Binding-site contacts:
Ligand atom C3 contacts residue ASN205 of chain 1.E at 3.8 Å.
Ligand atom C5 contacts residue ASN205 of chain 1.E at 3.6 Å.
Ligand atom C8 contacts residue GLU204 of chain 1.E at 4.3 Å.
Ligand atom N2 contacts residue ASN205 of chain 1.E at 2.9 Å (h-bond).
Ligand atom O6 contacts residue ASN167 of chain 1.E at 4.1 Å.
Ligand atom C1 contacts residue ASN167 of chain 1.E at 3.7 Å.
Ligand atom C7 contacts residue ASN205 of chain 1.E at 3.4 Å.
Ligand atom C4 contacts residue ASN205 of chain 1.E at 4.2 Å.
Ligand atom C8 contacts residue ASN205 of chain 1.E at 4.4 Å.
Ligand atom O5 contacts residue ASN167 of chain 1.E at 3.0 Å (h-bond).
Ligand atom C1 contacts residue ASN205 of chain 1.E at 1.4 Å.
Ligand atom C5 contacts residue ASN167 of chain 1.E at 3.7 Å.
Ligand atom O5 contacts residue ASN205 of chain 1.E at 2.4 Å (h-bond).
Ligand atom C6 contacts residue ASN167 of chain 1.E at 3.7 Å.
Ligand atom C2 contacts residue ASN205 of chain 1.E at 2.4 Å.
Ligand atom O7 contacts residue ASN205 of chain 1.E at 3.6 Å (h-bond).

Sequence of chain 1.E:
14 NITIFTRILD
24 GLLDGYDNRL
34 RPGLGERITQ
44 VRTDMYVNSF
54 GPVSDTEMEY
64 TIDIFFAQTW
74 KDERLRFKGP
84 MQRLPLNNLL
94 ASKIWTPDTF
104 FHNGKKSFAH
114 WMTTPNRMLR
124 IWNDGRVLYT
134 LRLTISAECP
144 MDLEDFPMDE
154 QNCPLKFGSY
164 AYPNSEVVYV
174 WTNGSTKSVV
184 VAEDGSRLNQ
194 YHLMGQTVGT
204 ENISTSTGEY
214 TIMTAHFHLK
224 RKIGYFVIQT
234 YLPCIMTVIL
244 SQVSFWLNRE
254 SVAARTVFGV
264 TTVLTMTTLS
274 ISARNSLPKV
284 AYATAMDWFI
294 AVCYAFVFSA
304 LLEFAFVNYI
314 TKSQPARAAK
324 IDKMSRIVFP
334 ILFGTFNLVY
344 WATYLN

A small-molecule ligand and the protein it binds are described below.
Small molecule (SMILES): CC(=O)N[C@@H]1[C@@H](O)[C@H](O)[C@@H](CO)O[C@H]1O